Sequence of chain 1.B:
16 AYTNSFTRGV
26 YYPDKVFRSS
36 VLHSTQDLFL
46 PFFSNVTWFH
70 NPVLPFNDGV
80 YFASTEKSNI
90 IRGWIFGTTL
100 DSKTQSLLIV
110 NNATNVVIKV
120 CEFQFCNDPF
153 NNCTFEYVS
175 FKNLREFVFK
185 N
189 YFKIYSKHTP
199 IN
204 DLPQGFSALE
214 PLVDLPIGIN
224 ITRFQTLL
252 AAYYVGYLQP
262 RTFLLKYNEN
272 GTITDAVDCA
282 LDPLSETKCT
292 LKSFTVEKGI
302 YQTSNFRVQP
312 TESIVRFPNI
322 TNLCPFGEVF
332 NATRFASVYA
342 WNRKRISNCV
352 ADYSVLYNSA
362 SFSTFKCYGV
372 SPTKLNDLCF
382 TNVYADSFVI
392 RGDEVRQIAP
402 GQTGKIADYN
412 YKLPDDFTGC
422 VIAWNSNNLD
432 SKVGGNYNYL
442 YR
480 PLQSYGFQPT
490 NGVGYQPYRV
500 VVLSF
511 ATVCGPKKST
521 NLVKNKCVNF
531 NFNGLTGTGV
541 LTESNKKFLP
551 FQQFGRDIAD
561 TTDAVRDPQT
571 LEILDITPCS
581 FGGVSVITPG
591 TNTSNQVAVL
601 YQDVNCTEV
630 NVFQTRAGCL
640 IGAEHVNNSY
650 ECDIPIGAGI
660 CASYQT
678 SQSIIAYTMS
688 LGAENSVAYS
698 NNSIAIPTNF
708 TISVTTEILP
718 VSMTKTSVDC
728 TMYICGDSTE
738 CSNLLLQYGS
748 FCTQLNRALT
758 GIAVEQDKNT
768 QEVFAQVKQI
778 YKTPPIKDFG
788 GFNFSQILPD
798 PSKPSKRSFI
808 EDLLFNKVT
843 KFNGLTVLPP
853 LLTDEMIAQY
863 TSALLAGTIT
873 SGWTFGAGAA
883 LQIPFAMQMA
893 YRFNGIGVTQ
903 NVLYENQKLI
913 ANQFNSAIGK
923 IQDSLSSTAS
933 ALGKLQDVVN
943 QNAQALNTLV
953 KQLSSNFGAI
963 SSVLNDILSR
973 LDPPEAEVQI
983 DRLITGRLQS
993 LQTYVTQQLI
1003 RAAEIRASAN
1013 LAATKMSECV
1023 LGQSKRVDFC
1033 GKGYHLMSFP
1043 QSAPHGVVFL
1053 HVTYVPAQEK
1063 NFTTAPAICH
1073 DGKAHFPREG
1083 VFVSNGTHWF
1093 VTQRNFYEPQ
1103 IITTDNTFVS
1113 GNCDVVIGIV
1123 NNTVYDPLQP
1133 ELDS

The protein below binds the small molecule below.
Small molecule (SMILES): CC(=O)N[C@H]1[C@H](O[C@H]2[C@H](O)[C@@H](NC(C)=O)CO[C@@H]2CO)O[C@H](CO)[C@@H](O)[C@@H]1O

Binding-site contacts:
Ligand atom N2 contacts residue ASN1087 of chain 1.B at 2.9 Å (h-bond).
Ligand atom C3 contacts residue THR1089 of chain 1.B at 3.4 Å.
Ligand atom C4 contacts residue HIS1090 of chain 1.B at 4.2 Å.
Ligand atom C5 contacts residue PHE1092 of chain 1.B at 3.9 Å (hydrophobic).
Ligand atom O7 contacts residue HIS1090 of chain 1.B at 3.4 Å (h-bond).
Ligand atom C7 contacts residue HIS1090 of chain 1.B at 3.9 Å.
Ligand atom C5 contacts residue HIS1090 of chain 1.B at 3.8 Å.
Ligand atom O4 contacts residue HIS1090 of chain 1.B at 3.9 Å.
Ligand atom C8 contacts residue THR1089 of chain 1.B at 3.9 Å.
Ligand atom O5 contacts residue PHE1092 of chain 1.B at 3.6 Å.
Ligand atom C4 contacts residue ASN1087 of chain 1.B at 4.2 Å.
Ligand atom N2 contacts residue THR1089 of chain 1.B at 2.9 Å (h-bond).
Ligand atom O7 contacts residue ASN1087 of chain 1.B at 3.0 Å (h-bond).
Ligand atom C6 contacts residue PHE1092 of chain 1.B at 3.7 Å (hydrophobic).
Ligand atom O5 contacts residue HIS1090 of chain 1.B at 4.4 Å.
Ligand atom C5 contacts residue ASN1087 of chain 1.B at 3.7 Å.
Ligand atom C1 contacts residue PHE1092 of chain 1.B at 4.3 Å (hydrophobic).
Ligand atom C3 contacts residue HIS1090 of chain 1.B at 3.9 Å.
Ligand atom C3 contacts residue ASN1087 of chain 1.B at 3.8 Å.
Ligand atom C7 contacts residue ASN1087 of chain 1.B at 3.1 Å.
Ligand atom C8 contacts residue HIS1090 of chain 1.B at 3.8 Å.
Ligand atom C1 contacts residue THR1089 of chain 1.B at 3.6 Å.
Ligand atom C1 contacts residue HIS1090 of chain 1.B at 4.2 Å.
Ligand atom O5 contacts residue ASN1087 of chain 1.B at 2.4 Å (h-bond).
Ligand atom C2 contacts residue ASN1087 of chain 1.B at 2.5 Å.
Ligand atom C8 contacts residue ASN1087 of chain 1.B at 3.5 Å.
Ligand atom C7 contacts residue THR1089 of chain 1.B at 3.9 Å.
Ligand atom O3 contacts residue THR1089 of chain 1.B at 4.1 Å.
Ligand atom C2 contacts residue THR1089 of chain 1.B at 3.5 Å.
Ligand atom C1 contacts residue ASN1087 of chain 1.B at 1.4 Å.